Sequence of chain 1.A:
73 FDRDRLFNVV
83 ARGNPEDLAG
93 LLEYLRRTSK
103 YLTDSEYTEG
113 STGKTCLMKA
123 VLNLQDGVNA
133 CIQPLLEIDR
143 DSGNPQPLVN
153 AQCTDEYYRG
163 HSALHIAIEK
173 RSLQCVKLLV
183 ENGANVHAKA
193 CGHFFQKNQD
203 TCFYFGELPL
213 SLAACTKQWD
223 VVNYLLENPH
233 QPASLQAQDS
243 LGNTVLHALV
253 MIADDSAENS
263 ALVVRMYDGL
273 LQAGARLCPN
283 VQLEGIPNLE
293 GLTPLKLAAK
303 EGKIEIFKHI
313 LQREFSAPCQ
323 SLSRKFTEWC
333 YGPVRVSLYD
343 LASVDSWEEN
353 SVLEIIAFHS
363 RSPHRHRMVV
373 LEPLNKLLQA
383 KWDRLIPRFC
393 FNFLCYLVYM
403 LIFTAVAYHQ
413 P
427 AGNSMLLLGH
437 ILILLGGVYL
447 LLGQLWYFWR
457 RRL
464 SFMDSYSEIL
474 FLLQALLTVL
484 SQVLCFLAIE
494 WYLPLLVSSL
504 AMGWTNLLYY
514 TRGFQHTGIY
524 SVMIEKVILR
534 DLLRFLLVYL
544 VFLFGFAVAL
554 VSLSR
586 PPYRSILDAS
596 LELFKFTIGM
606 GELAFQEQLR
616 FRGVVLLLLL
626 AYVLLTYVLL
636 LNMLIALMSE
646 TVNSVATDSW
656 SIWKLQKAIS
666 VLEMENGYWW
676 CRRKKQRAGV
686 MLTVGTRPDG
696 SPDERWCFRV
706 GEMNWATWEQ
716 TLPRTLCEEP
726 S

The protein below binds the small molecule below.
Small molecule (SMILES): C=C(C)[C@]12C[C@@H](C)[C@@]34O[C@](Cc5ccccc5)(O[C@@H]1[C@@H]3C=C(COC(=O)Cc1ccc(O)c(OC)c1)C[C@]1(O)C(=O)C(C)=C[C@@H]41)O2

Binding-site contacts:
Ligand atom OAH contacts residue SER470 of chain 1.A at 4.1 Å.
Ligand atom CBM contacts residue LEU511 of chain 1.A at 3.7 Å (hydrophobic).
Ligand atom CBT contacts residue SER524 of chain 1.A at 4.1 Å.
Ligand atom CBR contacts residue LEU473 of chain 1.A at 3.7 Å (hydrophobic).
Ligand atom CBP contacts residue THR508 of chain 1.A at 3.3 Å.
Ligand atom CBI contacts residue LEU629 of chain 1.D at 4.0 Å (hydrophobic).
Ligand atom CAU contacts residue THR508 of chain 1.A at 3.3 Å.
Ligand atom CBC contacts residue LEU630 of chain 1.D at 3.7 Å (hydrophobic).
Ligand atom CBM contacts residue THR508 of chain 1.A at 4.0 Å.
Ligand atom CAZ contacts residue THR508 of chain 1.A at 3.8 Å.
Ligand atom CBT contacts residue TYR469 of chain 1.A at 3.6 Å (hydrophobic).
Ligand atom CBS contacts residue LEU511 of chain 1.A at 4.2 Å (hydrophobic).
Ligand atom CBR contacts residue LEU511 of chain 1.A at 4.2 Å (hydrophobic).
Ligand atom OAF contacts residue THR508 of chain 1.A at 3.7 Å.
Ligand atom OAI contacts residue SER470 of chain 1.A at 2.4 Å (h-bond).
Ligand atom CBB contacts residue LEU473 of chain 1.A at 4.0 Å (hydrophobic).
Ligand atom CBN contacts residue LEU511 of chain 1.A at 3.8 Å (hydrophobic).
Ligand atom CAX contacts residue LEU630 of chain 1.D at 4.0 Å (hydrophobic).
Ligand atom OAB contacts residue TYR469 of chain 1.A at 3.9 Å.
Ligand atom OAE contacts residue ALA504 of chain 1.A at 3.8 Å.
Ligand atom CBQ contacts residue TYR469 of chain 1.A at 4.1 Å (hydrophobic).
Ligand atom OAH contacts residue TYR469 of chain 1.A at 4.1 Å.
Ligand atom CBC contacts residue THR508 of chain 1.A at 4.1 Å.
Ligand atom CAL contacts residue TYR469 of chain 1.A at 3.7 Å (hydrophobic).
Ligand atom CBP contacts residue LEU511 of chain 1.A at 3.9 Å (hydrophobic).
Ligand atom CBS contacts residue SER470 of chain 1.A at 3.7 Å.
Ligand atom CBN contacts residue THR508 of chain 1.A at 4.1 Å.
Ligand atom CBO contacts residue TYR469 of chain 1.A at 4.2 Å (hydrophobic).
Ligand atom OAG contacts residue ILE531 of chain 1.A at 4.0 Å.
Ligand atom CBR contacts residue TYR512 of chain 1.A at 4.1 Å (hydrophobic).
Ligand atom CAR contacts residue THR508 of chain 1.A at 4.1 Å.
Ligand atom OAE contacts residue THR508 of chain 1.A at 3.0 Å (h-bond).
Ligand atom CBO contacts residue LEU511 of chain 1.A at 4.2 Å (hydrophobic).
Ligand atom OAI contacts residue TYR512 of chain 1.A at 4.0 Å.
Ligand atom OAE contacts residue MET505 of chain 1.A at 3.4 Å.
Ligand atom OAG contacts residue TYR469 of chain 1.A at 3.6 Å (h-bond).
Ligand atom OAD contacts residue MET505 of chain 1.A at 3.3 Å.
Ligand atom CBP contacts residue LEU473 of chain 1.A at 3.8 Å (hydrophobic).
Ligand atom CBS contacts residue LEU473 of chain 1.A at 4.2 Å (hydrophobic).
Ligand atom CBT contacts residue GLU528 of chain 1.A at 3.8 Å.

Sequence of chain 1.D:
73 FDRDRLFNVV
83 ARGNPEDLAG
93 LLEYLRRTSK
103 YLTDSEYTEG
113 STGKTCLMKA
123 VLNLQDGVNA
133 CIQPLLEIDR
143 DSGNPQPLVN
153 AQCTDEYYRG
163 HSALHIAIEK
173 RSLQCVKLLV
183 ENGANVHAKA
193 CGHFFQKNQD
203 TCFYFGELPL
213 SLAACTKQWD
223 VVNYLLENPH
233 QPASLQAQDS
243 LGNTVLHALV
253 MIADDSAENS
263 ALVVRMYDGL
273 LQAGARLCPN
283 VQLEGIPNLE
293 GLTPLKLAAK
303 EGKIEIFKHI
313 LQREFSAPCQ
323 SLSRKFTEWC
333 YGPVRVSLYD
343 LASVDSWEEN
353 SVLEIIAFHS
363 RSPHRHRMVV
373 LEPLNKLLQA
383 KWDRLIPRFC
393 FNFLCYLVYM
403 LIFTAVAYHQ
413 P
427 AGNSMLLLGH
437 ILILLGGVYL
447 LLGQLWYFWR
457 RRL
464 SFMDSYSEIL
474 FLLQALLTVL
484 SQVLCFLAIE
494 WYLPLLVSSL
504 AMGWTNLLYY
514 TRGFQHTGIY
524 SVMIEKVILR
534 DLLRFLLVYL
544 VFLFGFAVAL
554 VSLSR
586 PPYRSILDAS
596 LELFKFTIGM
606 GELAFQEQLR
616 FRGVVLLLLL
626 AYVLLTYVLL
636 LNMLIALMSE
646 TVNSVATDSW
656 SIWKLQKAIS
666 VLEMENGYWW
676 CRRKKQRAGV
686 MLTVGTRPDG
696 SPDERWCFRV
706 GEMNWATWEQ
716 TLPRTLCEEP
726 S